Sequence of chain 1.B:
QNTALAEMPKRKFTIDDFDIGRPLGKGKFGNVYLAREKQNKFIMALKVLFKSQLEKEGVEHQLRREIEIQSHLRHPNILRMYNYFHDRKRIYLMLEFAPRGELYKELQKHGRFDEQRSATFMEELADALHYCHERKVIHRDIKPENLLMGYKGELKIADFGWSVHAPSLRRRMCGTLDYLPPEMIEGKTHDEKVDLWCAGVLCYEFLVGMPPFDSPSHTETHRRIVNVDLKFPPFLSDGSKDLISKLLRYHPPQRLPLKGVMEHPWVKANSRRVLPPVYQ

The small molecule below binds the protein below.
Small molecule (SMILES): CCN(CCO)CCCOc1ccc2c(Nc3cc(CC(=O)Nc4cccc(F)c4)n[nH]3)ncnc2c1

Binding-site contacts:
Ligand atom CBC contacts residue GLU66 of chain 1.B at 3.5 Å.
Ligand atom CAG contacts residue GLU66 of chain 1.B at 3.3 Å.
Ligand atom CAH contacts residue MET81 of chain 1.B at 3.1 Å (hydrophobic).
Ligand atom CAS contacts residue PRO99 of chain 1.B at 3.4 Å (hydrophobic).
Ligand atom OAB contacts residue LYS47 of chain 1.B at 3.3 Å (salt-bridge).
Ligand atom CBC contacts residue LYS47 of chain 1.B at 3.7 Å.
Ligand atom CAP contacts residue GLY101 of chain 1.B at 3.4 Å.
Ligand atom FAD contacts residue LYS47 of chain 1.B at 2.9 Å.
Ligand atom CAG contacts residue LEU93 of chain 1.B at 3.5 Å (hydrophobic).
Ligand atom CAH contacts residue GLN70 of chain 1.B at 2.8 Å.
Ligand atom N3 contacts residue PHE97 of chain 1.B at 3.6 Å.
Ligand atom CAK contacts residue GLU66 of chain 1.B at 3.6 Å.
Ligand atom C6 contacts residue LEU148 of chain 1.B at 3.6 Å (hydrophobic).
Ligand atom C2 contacts residue GLU96 of chain 1.B at 3.0 Å.
Ligand atom CAG contacts residue LEU63 of chain 1.B at 3.2 Å (hydrophobic).
Ligand atom CBC contacts residue LEU93 of chain 1.B at 3.7 Å (hydrophobic).
Ligand atom NAW contacts residue PHE29 of chain 1.B at 3.2 Å.
Ligand atom CAM contacts residue ALA98 of chain 1.B at 3.0 Å (hydrophobic).
Ligand atom NAX contacts residue GLN70 of chain 1.B at 2.9 Å (h-bond).
Ligand atom CAE contacts residue LEU93 of chain 1.B at 3.5 Å (hydrophobic).
Ligand atom CAE contacts residue MET81 of chain 1.B at 3.6 Å (hydrophobic).
Ligand atom CBD contacts residue GLN70 of chain 1.B at 3.2 Å.
Ligand atom NAY contacts residue PHE29 of chain 1.B at 3.1 Å.
Ligand atom OBA contacts residue GLY101 of chain 1.B at 3.6 Å.
Ligand atom C4 contacts residue LEU24 of chain 1.B at 3.6 Å (hydrophobic).
Ligand atom CAT contacts residue ALA158 of chain 1.B at 3.2 Å (hydrophobic).
Ligand atom CAT contacts residue LEU79 of chain 1.B at 3.6 Å (hydrophobic).
Ligand atom CBB contacts residue LEU95 of chain 1.B at 3.6 Å (hydrophobic).
Ligand atom CAA contacts residue PRO99 of chain 1.B at 3.4 Å (hydrophobic).
Ligand atom CAH contacts residue LEU93 of chain 1.B at 3.6 Å (hydrophobic).
Ligand atom CAP contacts residue PRO99 of chain 1.B at 3.1 Å (hydrophobic).
Ligand atom CAE contacts residue GLU66 of chain 1.B at 3.3 Å.
Ligand atom N3 contacts residue ALA98 of chain 1.B at 3.0 Å (h-bond).
Ligand atom CAL contacts residue LEU79 of chain 1.B at 3.5 Å (hydrophobic).
Ligand atom N1 contacts residue LEU148 of chain 1.B at 3.6 Å.
Ligand atom CBD contacts residue LEU93 of chain 1.B at 3.6 Å (hydrophobic).
Ligand atom CAJ contacts residue PHE29 of chain 1.B at 3.5 Å (hydrophobic).
Ligand atom CAK contacts residue LYS47 of chain 1.B at 3.4 Å.
Ligand atom CBG contacts residue PHE29 of chain 1.B at 3.5 Å (hydrophobic).
Ligand atom C2 contacts residue ALA98 of chain 1.B at 3.6 Å (hydrophobic).